Binding-site contacts:
Ligand atom OAC contacts residue PHE114 of chain 1.A at 3.2 Å.
Ligand atom CAJ contacts residue PHE114 of chain 1.A at 4.2 Å (hydrophobic).
Ligand atom CAH contacts residue PHE114 of chain 1.A at 4.5 Å (hydrophobic).
Ligand atom CAB contacts residue PHE114 of chain 1.A at 3.6 Å (hydrophobic).
Ligand atom CAA contacts residue PHE114 of chain 1.A at 4.0 Å (hydrophobic).
Ligand atom OAD contacts residue TRP108 of chain 1.A at 4.4 Å.
Ligand atom CAO contacts residue PHE114 of chain 1.A at 4.4 Å (hydrophobic).
Ligand atom CAR contacts residue PHE114 of chain 1.A at 4.4 Å (hydrophobic).
Ligand atom CAK contacts residue PHE114 of chain 1.A at 3.9 Å (hydrophobic).

A small-molecule ligand and the protein it binds are described below.
Small molecule (SMILES): CC[C@@H](C)N1C(=O)/C(=C\c2ccc(O)cc2)SC1=S

Sequence of chain 1.A:
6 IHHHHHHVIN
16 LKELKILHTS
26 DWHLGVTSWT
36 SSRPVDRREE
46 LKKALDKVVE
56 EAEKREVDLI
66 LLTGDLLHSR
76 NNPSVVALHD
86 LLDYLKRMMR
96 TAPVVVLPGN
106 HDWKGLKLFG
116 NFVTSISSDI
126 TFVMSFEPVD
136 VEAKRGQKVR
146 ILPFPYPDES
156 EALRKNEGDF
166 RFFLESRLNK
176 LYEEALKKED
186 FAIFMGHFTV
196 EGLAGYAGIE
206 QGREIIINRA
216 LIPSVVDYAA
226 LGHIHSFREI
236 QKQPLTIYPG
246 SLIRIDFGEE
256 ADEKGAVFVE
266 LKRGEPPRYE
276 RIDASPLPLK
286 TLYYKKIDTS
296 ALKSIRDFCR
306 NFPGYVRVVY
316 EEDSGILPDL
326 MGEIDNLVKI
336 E